Sequence of chain 1.C:
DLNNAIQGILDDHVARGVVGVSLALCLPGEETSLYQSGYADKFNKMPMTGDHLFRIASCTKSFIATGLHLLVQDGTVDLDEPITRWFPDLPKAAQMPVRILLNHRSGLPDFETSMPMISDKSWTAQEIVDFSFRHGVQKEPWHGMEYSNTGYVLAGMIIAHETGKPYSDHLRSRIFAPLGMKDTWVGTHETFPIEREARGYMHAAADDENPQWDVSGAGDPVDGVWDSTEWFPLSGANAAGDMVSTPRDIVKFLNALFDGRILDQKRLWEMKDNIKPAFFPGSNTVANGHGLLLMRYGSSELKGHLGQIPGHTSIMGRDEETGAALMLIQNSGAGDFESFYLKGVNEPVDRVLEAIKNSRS

This protein binds this small molecule.
Small molecule (SMILES): N[C@@H](Cc1ccccc1)C(=O)O

Binding-site contacts:
Ligand atom C contacts residue GLN310 of chain 1.C at 3.5 Å.
Ligand atom CE2 contacts residue MET119 of chain 1.C at 3.9 Å (hydrophobic).
Ligand atom CD2 contacts residue GLN310 of chain 1.C at 3.6 Å.
Ligand atom CG contacts residue GLN310 of chain 1.C at 4.2 Å.
Ligand atom CZ contacts residue PHE234 of chain 1.C at 3.6 Å (hydrophobic).
Ligand atom CD1 contacts residue ASN151 of chain 1.C at 3.5 Å.
Ligand atom CB contacts residue SER60 of chain 1.C at 3.9 Å.
Ligand atom CA contacts residue SER60 of chain 1.C at 4.2 Å.
Ligand atom N contacts residue GLU114 of chain 1.C at 2.6 Å (salt-bridge).
Ligand atom N contacts residue TYR149 of chain 1.C at 4.1 Å.
Ligand atom N contacts residue ASN151 of chain 1.C at 3.8 Å.
Ligand atom CD2 contacts residue GLU114 of chain 1.C at 3.2 Å.
Ligand atom CB contacts residue GLN310 of chain 1.C at 3.9 Å.
Ligand atom CE1 contacts residue GLU114 of chain 1.C at 3.9 Å.
Ligand atom CE2 contacts residue GLU114 of chain 1.C at 3.5 Å.
Ligand atom CE2 contacts residue PHE234 of chain 1.C at 3.7 Å (hydrophobic).
Ligand atom CE1 contacts residue ALA239 of chain 1.C at 3.8 Å (hydrophobic).
Ligand atom O contacts residue ALA59 of chain 1.C at 3.3 Å.
Ligand atom CB contacts residue ALA242 of chain 1.C at 3.9 Å (hydrophobic).
Ligand atom O contacts residue GLN310 of chain 1.C at 2.6 Å (h-bond).
Ligand atom OXT contacts residue PHE282 of chain 1.C at 4.1 Å.
Ligand atom OXT contacts residue SER60 of chain 1.C at 2.8 Å (h-bond).
Ligand atom OXT contacts residue LEU308 of chain 1.C at 3.9 Å.
Ligand atom CZ contacts residue ALA239 of chain 1.C at 4.0 Å (hydrophobic).
Ligand atom CE1 contacts residue PHE113 of chain 1.C at 3.8 Å (hydrophobic).
Ligand atom CG contacts residue ASN151 of chain 1.C at 4.2 Å.
Ligand atom O contacts residue SER60 of chain 1.C at 3.1 Å (h-bond).
Ligand atom CB contacts residue ASN151 of chain 1.C at 3.9 Å.
Ligand atom CG contacts residue GLU114 of chain 1.C at 3.3 Å.
Ligand atom CB contacts residue GLU114 of chain 1.C at 3.9 Å.
Ligand atom O contacts residue LEU308 of chain 1.C at 4.1 Å.
Ligand atom C contacts residue TYR149 of chain 1.C at 4.1 Å (hydrophobic).
Ligand atom C contacts residue SER60 of chain 1.C at 3.2 Å.
Ligand atom CZ contacts residue GLU114 of chain 1.C at 3.9 Å.
Ligand atom CA contacts residue GLN310 of chain 1.C at 3.2 Å.
Ligand atom CD1 contacts residue ALA239 of chain 1.C at 4.1 Å (hydrophobic).
Ligand atom CA contacts residue GLU114 of chain 1.C at 3.3 Å.
Ligand atom OXT contacts residue TYR149 of chain 1.C at 3.2 Å (h-bond).
Ligand atom O contacts residue GLY309 of chain 1.C at 3.4 Å.
Ligand atom CD1 contacts residue GLU114 of chain 1.C at 3.8 Å.